Binding-site contacts:
Ligand atom C1 contacts residue ARG102 of chain 1.L at 4.2 Å.
Ligand atom C1 contacts residue BMA3 of chain 1.CA at 4.3 Å.
Ligand atom C3 contacts residue ARG102 of chain 1.L at 4.0 Å.
Ligand atom C1 contacts residue ASN42 of chain 1.K at 4.5 Å.
Ligand atom C5 contacts residue ASN42 of chain 1.K at 4.1 Å.
Ligand atom O3 contacts residue ASN42 of chain 1.K at 3.1 Å (h-bond).
Ligand atom O2 contacts residue TYR116 of chain 1.L at 4.0 Å.
Ligand atom C2 contacts residue ILE104 of chain 1.L at 4.2 Å (hydrophobic).
Ligand atom C1 contacts residue ILE104 of chain 1.L at 4.2 Å (hydrophobic).
Ligand atom O2 contacts residue ARG103 of chain 1.L at 3.5 Å (salt-bridge).
Ligand atom O3 contacts residue ARG102 of chain 1.L at 3.1 Å (salt-bridge).
Ligand atom C1 contacts residue MAN7 of chain 1.CA at 3.2 Å.
Ligand atom O3 contacts residue TYR116 of chain 1.L at 2.6 Å (h-bond).
Ligand atom O4 contacts residue ASN42 of chain 1.K at 4.1 Å.
Ligand atom C3 contacts residue ILE104 of chain 1.L at 3.5 Å (hydrophobic).
Ligand atom C4 contacts residue ASP45 of chain 1.K at 4.4 Å.
Ligand atom O5 contacts residue ASN42 of chain 1.K at 4.0 Å.
Ligand atom C3 contacts residue TYR116 of chain 1.L at 3.9 Å (hydrophobic).
Ligand atom O5 contacts residue BMA3 of chain 1.CA at 4.2 Å.
Ligand atom C2 contacts residue ARG102 of chain 1.L at 3.5 Å.
Ligand atom O3 contacts residue ILE104 of chain 1.L at 3.5 Å.
Ligand atom O2 contacts residue ARG102 of chain 1.L at 4.0 Å.
Ligand atom O2 contacts residue ASN42 of chain 1.K at 2.6 Å (h-bond).
Ligand atom O6 contacts residue MAN7 of chain 1.CA at 4.0 Å.
Ligand atom C2 contacts residue TYR116 of chain 1.L at 4.2 Å (hydrophobic).
Ligand atom C6 contacts residue ASN42 of chain 1.K at 4.5 Å.
Ligand atom C2 contacts residue ASN42 of chain 1.K at 3.6 Å.
Ligand atom C5 contacts residue MAN7 of chain 1.CA at 3.7 Å.
Ligand atom O5 contacts residue MAN7 of chain 1.CA at 2.9 Å (h-bond).
Ligand atom C2 contacts residue ARG103 of chain 1.L at 4.1 Å.
Ligand atom C3 contacts residue ASN42 of chain 1.K at 3.5 Å.
Ligand atom C6 contacts residue MAN7 of chain 1.CA at 3.6 Å.
Ligand atom C4 contacts residue ASN42 of chain 1.K at 3.2 Å.

Sequence of chain 1.K:
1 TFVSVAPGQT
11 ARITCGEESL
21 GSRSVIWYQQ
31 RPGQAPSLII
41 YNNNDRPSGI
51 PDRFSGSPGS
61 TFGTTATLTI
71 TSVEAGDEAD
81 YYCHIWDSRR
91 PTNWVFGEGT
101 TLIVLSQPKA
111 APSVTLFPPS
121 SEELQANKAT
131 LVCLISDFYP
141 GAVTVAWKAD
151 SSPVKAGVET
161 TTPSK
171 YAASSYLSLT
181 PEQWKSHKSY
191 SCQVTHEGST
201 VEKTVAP

This protein binds this small molecule.
Small molecule (SMILES): OC[C@H]1O[C@H](O[C@@H]2CO[C@H](CO)[C@@H](O)[C@@H]2O)[C@@H](O)[C@@H](O)[C@@H]1O

Sequence of chain 1.L:
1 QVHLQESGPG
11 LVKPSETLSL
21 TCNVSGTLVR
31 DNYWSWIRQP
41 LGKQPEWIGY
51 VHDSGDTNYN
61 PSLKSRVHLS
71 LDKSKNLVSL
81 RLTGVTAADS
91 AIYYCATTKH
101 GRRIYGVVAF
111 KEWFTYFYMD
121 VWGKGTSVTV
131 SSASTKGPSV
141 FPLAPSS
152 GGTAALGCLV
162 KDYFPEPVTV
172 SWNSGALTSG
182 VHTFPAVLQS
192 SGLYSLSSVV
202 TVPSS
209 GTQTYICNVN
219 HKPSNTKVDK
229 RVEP